This protein binds this small molecule.
Small molecule (SMILES): CC(C)(C)OC(=O)N[C@H](CS[C@H](Cc1ccccc1)C(=O)NCCc1cccnc1)Cc1ccccc1

Binding-site contacts:
Ligand atom N29 contacts residue HEM1 of chain 1.B at 2.5 Å.
Ligand atom O07 contacts residue PHE195 of chain 1.A at 3.9 Å.
Ligand atom C25 contacts residue HEM1 of chain 1.B at 3.9 Å.
Ligand atom C16 contacts residue PHE221 of chain 1.A at 2.5 Å (hydrophobic).
Ligand atom C20 contacts residue PHE284 of chain 1.A at 3.8 Å (hydrophobic).
Ligand atom C16 contacts residue ILE281 of chain 1.A at 2.8 Å (hydrophobic).
Ligand atom C18 contacts residue PHE284 of chain 1.A at 3.9 Å (hydrophobic).
Ligand atom C30 contacts residue HEM1 of chain 1.B at 2.9 Å.
Ligand atom C02 contacts residue PHE195 of chain 1.A at 3.8 Å (hydrophobic).
Ligand atom C28 contacts residue HEM1 of chain 1.B at 3.5 Å.
Ligand atom C15 contacts residue PHE221 of chain 1.A at 3.5 Å (hydrophobic).
Ligand atom C23 contacts residue ILE281 of chain 1.A at 3.8 Å (hydrophobic).
Ligand atom C17 contacts residue ILE281 of chain 1.A at 3.3 Å (hydrophobic).
Ligand atom C24 contacts residue ALA285 of chain 1.A at 3.5 Å (hydrophobic).
Ligand atom C26 contacts residue PHE284 of chain 1.A at 4.0 Å (hydrophobic).
Ligand atom C24 contacts residue HEM1 of chain 1.B at 4.1 Å.
Ligand atom C27 contacts residue THR289 of chain 1.A at 3.7 Å.
Ligand atom C04 contacts residue ALA350 of chain 1.A at 3.6 Å (hydrophobic).
Ligand atom N22 contacts residue SER99 of chain 1.A at 4.1 Å.
Ligand atom C03 contacts residue MET351 of chain 1.A at 3.5 Å (hydrophobic).
Ligand atom C15 contacts residue ILE281 of chain 1.A at 3.5 Å (hydrophobic).
Ligand atom C06 contacts residue PHE195 of chain 1.A at 3.0 Å (hydrophobic).
Ligand atom C12 contacts residue PHE284 of chain 1.A at 3.7 Å (hydrophobic).
Ligand atom C25 contacts residue ALA285 of chain 1.A at 3.5 Å (hydrophobic).
Ligand atom O21 contacts residue ILE281 of chain 1.A at 3.7 Å.
Ligand atom C28 contacts residue THR289 of chain 1.A at 3.7 Å.
Ligand atom C18 contacts residue PHE221 of chain 1.A at 3.4 Å (hydrophobic).
Ligand atom O21 contacts residue ALA285 of chain 1.A at 4.0 Å.
Ligand atom C17 contacts residue PHE221 of chain 1.A at 2.2 Å (hydrophobic).
Ligand atom C19 contacts residue PHE284 of chain 1.A at 3.9 Å (hydrophobic).
Ligand atom C35 contacts residue HEM1 of chain 1.B at 3.3 Å.
Ligand atom C34 contacts residue HEM1 of chain 1.B at 3.5 Å.
Ligand atom O21 contacts residue PHE284 of chain 1.A at 3.4 Å.
Ligand atom C23 contacts residue SER99 of chain 1.A at 3.2 Å.
Ligand atom C03 contacts residue ALA350 of chain 1.A at 3.7 Å (hydrophobic).
Ligand atom N08 contacts residue PHE195 of chain 1.A at 2.8 Å.
Ligand atom C01 contacts residue PHE195 of chain 1.A at 3.6 Å (hydrophobic).
Ligand atom C26 contacts residue ALA285 of chain 1.A at 4.0 Å (hydrophobic).
Ligand atom O05 contacts residue PHE195 of chain 1.A at 2.9 Å.
Ligand atom C30 contacts residue ALA285 of chain 1.A at 3.5 Å (hydrophobic).

Sequence of chain 1.A:
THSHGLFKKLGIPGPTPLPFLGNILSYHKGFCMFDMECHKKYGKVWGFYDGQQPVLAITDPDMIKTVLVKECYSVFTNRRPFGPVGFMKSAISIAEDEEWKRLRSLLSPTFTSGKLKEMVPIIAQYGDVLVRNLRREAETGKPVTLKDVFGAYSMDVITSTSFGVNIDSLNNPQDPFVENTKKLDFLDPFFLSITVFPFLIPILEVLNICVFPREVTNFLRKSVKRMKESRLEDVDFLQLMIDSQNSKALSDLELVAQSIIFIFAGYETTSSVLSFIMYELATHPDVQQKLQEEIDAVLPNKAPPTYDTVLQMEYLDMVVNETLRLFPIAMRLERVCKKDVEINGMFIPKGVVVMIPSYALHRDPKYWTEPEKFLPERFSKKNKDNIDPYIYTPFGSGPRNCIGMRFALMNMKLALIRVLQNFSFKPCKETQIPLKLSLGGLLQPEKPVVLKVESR